This small molecule binds to this protein.
Small molecule (SMILES): Cc1cc(CN(CC(C)C)S(=O)(=O)Cc2ccccc2)ccc1-c1ccc(S(C)(=O)=O)cc1

Sequence of chain 1.A:
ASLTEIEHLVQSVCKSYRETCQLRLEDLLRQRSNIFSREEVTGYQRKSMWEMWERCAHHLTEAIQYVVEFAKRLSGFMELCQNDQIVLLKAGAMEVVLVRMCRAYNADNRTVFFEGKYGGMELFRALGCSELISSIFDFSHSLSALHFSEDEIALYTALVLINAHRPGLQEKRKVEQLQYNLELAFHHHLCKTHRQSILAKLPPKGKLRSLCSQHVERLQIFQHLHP

Binding-site contacts:
Ligand atom C26 contacts residue LEU223 of chain 1.A at 3.5 Å (hydrophobic).
Ligand atom C18 contacts residue ARG104 of chain 1.A at 3.8 Å.
Ligand atom C14 contacts residue LEU64 of chain 1.A at 3.5 Å (hydrophobic).
Ligand atom C25 contacts residue CYS60 of chain 1.A at 3.5 Å (hydrophobic).
Ligand atom O21 contacts residue CYS60 of chain 1.A at 3.4 Å.
Ligand atom C03 contacts residue MET105 of chain 1.A at 3.9 Å (hydrophobic).
Ligand atom C29 contacts residue HIS219 of chain 1.A at 3.6 Å.
Ligand atom O17 contacts residue GLN26 of chain 1.A at 3.5 Å.
Ligand atom C29 contacts residue LEU136 of chain 1.A at 3.6 Å (hydrophobic).
Ligand atom C27 contacts residue PHE226 of chain 1.A at 4.0 Å (hydrophobic).
Ligand atom C10 contacts residue LEU64 of chain 1.A at 3.7 Å (hydrophobic).
Ligand atom O17 contacts residue CYS25 of chain 1.A at 3.6 Å (h-bond).
Ligand atom O22 contacts residue HIS219 of chain 1.A at 3.5 Å.
Ligand atom C26 contacts residue TRP57 of chain 1.A at 3.9 Å (hydrophobic).
Ligand atom C02 contacts residue MET105 of chain 1.A at 3.8 Å (hydrophobic).
Ligand atom O21 contacts residue LEU64 of chain 1.A at 3.5 Å.
Ligand atom C23 contacts residue ILE137 of chain 1.A at 3.9 Å (hydrophobic).
Ligand atom O16 contacts residue ARG104 of chain 1.A at 3.8 Å.
Ligand atom C30 contacts residue PHE128 of chain 1.A at 3.9 Å (hydrophobic).
Ligand atom C31 contacts residue ILE137 of chain 1.A at 3.5 Å (hydrophobic).
Ligand atom C18 contacts residue CYS25 of chain 1.A at 3.5 Å (hydrophobic).
Ligand atom C06 contacts residue GLN26 of chain 1.A at 3.8 Å.
Ligand atom C28 contacts residue LEU136 of chain 1.A at 3.5 Å (hydrophobic).
Ligand atom C31 contacts residue PHE128 of chain 1.A at 3.5 Å (hydrophobic).
Ligand atom C18 contacts residue GLN26 of chain 1.A at 3.6 Å.
Ligand atom S07 contacts residue ARG107 of chain 1.A at 3.9 Å.
Ligand atom C13 contacts residue PHE117 of chain 1.A at 3.6 Å (hydrophobic).
Ligand atom C09 contacts residue MET105 of chain 1.A at 3.8 Å (hydrophobic).
Ligand atom C24 contacts residue HIS219 of chain 1.A at 3.8 Å.
Ligand atom O17 contacts residue LEU27 of chain 1.A at 3.0 Å.
Ligand atom C33 contacts residue PHE118 of chain 1.A at 3.9 Å (hydrophobic).
Ligand atom C12 contacts residue PHE118 of chain 1.A at 3.5 Å (hydrophobic).
Ligand atom C32 contacts residue PHE141 of chain 1.A at 3.7 Å (hydrophobic).
Ligand atom C19 contacts residue MET105 of chain 1.A at 3.8 Å (hydrophobic).
Ligand atom O17 contacts residue ARG107 of chain 1.A at 3.8 Å.
Ligand atom C32 contacts residue MET105 of chain 1.A at 3.9 Å (hydrophobic).
Ligand atom C14 contacts residue MET105 of chain 1.A at 3.8 Å (hydrophobic).
Ligand atom C27 contacts residue LEU223 of chain 1.A at 3.6 Å (hydrophobic).
Ligand atom O22 contacts residue LEU64 of chain 1.A at 3.2 Å.
Ligand atom O16 contacts residue ARG107 of chain 1.A at 2.9 Å (salt-bridge).